This small molecule binds to this protein.
Small molecule (SMILES): COC1=C(OC)C(=O)C(C/C=C(/C)CCC=C(C)CC/C=C(/C)CC/C=C(\C)CC/C=C(\C)CC/C=C(\C)CC/C=C(/C)CCC=C(C)CCC=C(C)CCC=C(C)C)=C(C)C1=O

Binding-site contacts:
Ligand atom C4 contacts residue LEU22 of chain 1.C at 3.4 Å (hydrophobic).
Ligand atom C5 contacts residue LEU22 of chain 1.C at 4.0 Å (hydrophobic).
Ligand atom C6 contacts residue PHE221 of chain 1.C at 3.9 Å (hydrophobic).
Ligand atom C5 contacts residue HIS202 of chain 1.C at 4.0 Å.
Ligand atom CM5 contacts residue SER18 of chain 1.C at 3.3 Å.
Ligand atom C3 contacts residue SER206 of chain 1.C at 3.8 Å.
Ligand atom O4 contacts residue HIS202 of chain 1.C at 2.4 Å (h-bond).
Ligand atom C10 contacts residue LEU19 of chain 1.C at 3.8 Å (hydrophobic).
Ligand atom O1 contacts residue HEM1 of chain 1.W at 3.8 Å.
Ligand atom CM2 contacts residue SER206 of chain 1.C at 4.1 Å.
Ligand atom O1 contacts residue PHE221 of chain 1.C at 3.5 Å.
Ligand atom C4 contacts residue HIS202 of chain 1.C at 3.5 Å.
Ligand atom O2 contacts residue HEM1 of chain 1.W at 3.6 Å.
Ligand atom C7 contacts residue PHE221 of chain 1.C at 4.0 Å (hydrophobic).
Ligand atom CM2 contacts residue ILE28 of chain 1.C at 3.3 Å (hydrophobic).
Ligand atom C4 contacts residue LEU201 of chain 1.C at 4.1 Å (hydrophobic).
Ligand atom C7 contacts residue LEU19 of chain 1.C at 3.8 Å (hydrophobic).
Ligand atom O4 contacts residue LEU22 of chain 1.C at 3.2 Å.
Ligand atom C8 contacts residue HEM1 of chain 1.W at 3.9 Å.
Ligand atom C1 contacts residue PHE221 of chain 1.C at 3.6 Å (hydrophobic).
Ligand atom O2 contacts residue SER206 of chain 1.C at 3.6 Å (h-bond).
Ligand atom O1 contacts residue ASP229 of chain 1.C at 3.2 Å (salt-bridge).
Ligand atom C11 contacts residue ALA39 of chain 1.C at 3.6 Å (hydrophobic).
Ligand atom C1 contacts residue HEM1 of chain 1.W at 3.8 Å.
Ligand atom C12 contacts residue LEU198 of chain 1.C at 3.8 Å (hydrophobic).
Ligand atom CM5 contacts residue HIS202 of chain 1.C at 3.4 Å.
Ligand atom CM3 contacts residue SER206 of chain 1.C at 3.0 Å.
Ligand atom C9 contacts residue LEU19 of chain 1.C at 4.1 Å (hydrophobic).
Ligand atom C2 contacts residue SER206 of chain 1.C at 4.2 Å.
Ligand atom C2 contacts residue HEM1 of chain 1.W at 3.6 Å.
Ligand atom O3 contacts residue LEU201 of chain 1.C at 3.9 Å.
Ligand atom C5 contacts residue SER18 of chain 1.C at 4.0 Å.
Ligand atom C8 contacts residue LEU19 of chain 1.C at 4.1 Å (hydrophobic).
Ligand atom CM5 contacts residue LEU198 of chain 1.C at 4.0 Å (hydrophobic).
Ligand atom CM2 contacts residue ALA24 of chain 1.C at 4.1 Å (hydrophobic).
Ligand atom O4 contacts residue LEU201 of chain 1.C at 3.8 Å.
Ligand atom O3 contacts residue SER206 of chain 1.C at 2.6 Å (h-bond).
Ligand atom C3 contacts residue HEM1 of chain 1.W at 4.0 Å.
Ligand atom CM3 contacts residue LEU22 of chain 1.C at 3.5 Å (hydrophobic).
Ligand atom C3 contacts residue LEU22 of chain 1.C at 3.9 Å (hydrophobic).

Sequence of chain 1.C:
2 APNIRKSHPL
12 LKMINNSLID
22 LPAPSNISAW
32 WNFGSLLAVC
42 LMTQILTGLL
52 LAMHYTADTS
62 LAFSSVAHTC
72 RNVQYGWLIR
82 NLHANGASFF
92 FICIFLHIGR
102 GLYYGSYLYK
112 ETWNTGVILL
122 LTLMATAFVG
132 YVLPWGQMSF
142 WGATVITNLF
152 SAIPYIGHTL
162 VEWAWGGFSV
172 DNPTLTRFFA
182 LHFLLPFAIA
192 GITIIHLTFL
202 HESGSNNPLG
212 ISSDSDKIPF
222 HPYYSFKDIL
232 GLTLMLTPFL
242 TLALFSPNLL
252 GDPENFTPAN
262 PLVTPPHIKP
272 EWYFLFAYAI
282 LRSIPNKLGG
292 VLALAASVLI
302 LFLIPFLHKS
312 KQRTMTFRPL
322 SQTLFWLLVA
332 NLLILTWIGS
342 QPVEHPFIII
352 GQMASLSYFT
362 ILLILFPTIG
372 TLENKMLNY